Sequence of chain 14.A:
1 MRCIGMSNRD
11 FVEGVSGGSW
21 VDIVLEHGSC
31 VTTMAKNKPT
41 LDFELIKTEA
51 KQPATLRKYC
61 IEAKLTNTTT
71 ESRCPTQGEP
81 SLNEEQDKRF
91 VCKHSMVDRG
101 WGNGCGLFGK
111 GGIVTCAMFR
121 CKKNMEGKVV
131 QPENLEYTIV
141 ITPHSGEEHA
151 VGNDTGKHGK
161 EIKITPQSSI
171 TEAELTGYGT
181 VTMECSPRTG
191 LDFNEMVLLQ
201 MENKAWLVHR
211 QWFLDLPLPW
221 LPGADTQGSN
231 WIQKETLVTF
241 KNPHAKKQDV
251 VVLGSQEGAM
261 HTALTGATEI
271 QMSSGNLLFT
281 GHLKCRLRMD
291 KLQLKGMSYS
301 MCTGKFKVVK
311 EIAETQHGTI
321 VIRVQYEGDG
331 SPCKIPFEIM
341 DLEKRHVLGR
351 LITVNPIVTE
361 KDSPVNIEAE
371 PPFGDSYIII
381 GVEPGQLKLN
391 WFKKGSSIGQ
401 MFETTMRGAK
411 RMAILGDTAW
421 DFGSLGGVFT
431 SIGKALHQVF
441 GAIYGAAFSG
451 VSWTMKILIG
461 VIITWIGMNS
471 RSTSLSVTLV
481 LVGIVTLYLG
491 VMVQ

Binding-site contacts:
Ligand atom C1 contacts residue HIS149 of chain 14.A at 4.0 Å.
Ligand atom O5 contacts residue THR155 of chain 14.A at 4.3 Å.
Ligand atom N2 contacts residue HIS149 of chain 14.A at 4.3 Å.
Ligand atom C7 contacts residue ASN153 of chain 14.A at 3.7 Å.
Ligand atom C6 contacts residue LYS157 of chain 14.A at 3.8 Å.
Ligand atom C8 contacts residue GLY102 of chain 14.C at 3.3 Å.
Ligand atom O5 contacts residue HIS149 of chain 14.A at 4.1 Å.
Ligand atom C5 contacts residue LYS157 of chain 14.A at 4.1 Å.
Ligand atom O7 contacts residue ASN153 of chain 14.A at 4.0 Å.
Ligand atom C5 contacts residue HIS158 of chain 14.A at 4.1 Å.
Ligand atom C8 contacts residue ASN103 of chain 14.C at 4.5 Å.
Ligand atom C1 contacts residue ASN153 of chain 14.A at 1.4 Å.
Ligand atom C5 contacts residue ASN153 of chain 14.A at 3.7 Å.
Ligand atom C7 contacts residue HIS149 of chain 14.A at 4.2 Å.
Ligand atom C3 contacts residue ASN153 of chain 14.A at 3.8 Å.
Ligand atom N2 contacts residue ASN153 of chain 14.A at 2.9 Å (h-bond).
Ligand atom O5 contacts residue HIS158 of chain 14.A at 3.1 Å.
Ligand atom O6 contacts residue LYS157 of chain 14.A at 3.8 Å.
Ligand atom C2 contacts residue HIS149 of chain 14.A at 3.6 Å.
Ligand atom C4 contacts residue ASN153 of chain 14.A at 4.2 Å.
Ligand atom O3 contacts residue HIS149 of chain 14.A at 4.4 Å.
Ligand atom O7 contacts residue HIS149 of chain 14.A at 3.3 Å.
Ligand atom C6 contacts residue HIS158 of chain 14.A at 3.8 Å.
Ligand atom C8 contacts residue TRP101 of chain 14.C at 3.6 Å (hydrophobic).
Ligand atom O5 contacts residue ASN153 of chain 14.A at 2.4 Å (h-bond).
Ligand atom C1 contacts residue HIS158 of chain 14.A at 4.0 Å.
Ligand atom C2 contacts residue ASN153 of chain 14.A at 2.5 Å.
Ligand atom C1 contacts residue THR155 of chain 14.A at 3.9 Å.

The small molecule below binds the protein below.
Small molecule (SMILES): CC(=O)N[C@@H]1[C@@H](O)[C@H](O)[C@@H](CO)O[C@H]1O

Sequence of chain 14.C:
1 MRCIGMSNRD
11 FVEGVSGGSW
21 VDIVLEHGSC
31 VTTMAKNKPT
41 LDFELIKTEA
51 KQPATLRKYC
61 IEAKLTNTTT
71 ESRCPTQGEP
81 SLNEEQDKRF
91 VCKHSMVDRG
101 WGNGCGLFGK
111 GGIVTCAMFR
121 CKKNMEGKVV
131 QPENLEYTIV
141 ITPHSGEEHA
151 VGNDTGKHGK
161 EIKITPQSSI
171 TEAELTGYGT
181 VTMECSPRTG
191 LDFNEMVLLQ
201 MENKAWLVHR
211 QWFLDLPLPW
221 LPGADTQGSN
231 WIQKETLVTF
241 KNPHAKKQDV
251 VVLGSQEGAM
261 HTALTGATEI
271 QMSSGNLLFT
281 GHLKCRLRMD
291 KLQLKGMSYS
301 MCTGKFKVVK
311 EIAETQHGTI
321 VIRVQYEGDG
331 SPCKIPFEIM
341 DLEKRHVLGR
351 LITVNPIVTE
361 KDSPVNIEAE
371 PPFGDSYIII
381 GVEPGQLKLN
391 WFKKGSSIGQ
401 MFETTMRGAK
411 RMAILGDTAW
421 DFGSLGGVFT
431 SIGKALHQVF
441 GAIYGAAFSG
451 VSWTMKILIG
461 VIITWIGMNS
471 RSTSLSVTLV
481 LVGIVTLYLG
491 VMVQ